A protein and the small-molecule ligand that binds it are described below.
Small molecule (SMILES): CC(=O)N[C@@H]1[C@@H](O)[C@@H](O)[C@@H](CO)O[C@@H]1O

Sequence of chain 1.A:
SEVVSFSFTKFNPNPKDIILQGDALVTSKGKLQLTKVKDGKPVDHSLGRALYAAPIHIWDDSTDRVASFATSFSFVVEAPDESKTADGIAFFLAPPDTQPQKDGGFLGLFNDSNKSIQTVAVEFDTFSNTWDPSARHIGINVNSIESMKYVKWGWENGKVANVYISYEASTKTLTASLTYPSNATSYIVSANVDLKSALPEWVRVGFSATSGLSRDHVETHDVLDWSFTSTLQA

Binding-site contacts:
Ligand atom O7 contacts residue LEU215 of chain 1.A at 3.5 Å.
Ligand atom C5 contacts residue SER1 of chain 1.L at 2.8 Å.
Ligand atom O5 contacts residue SER1 of chain 1.L at 2.3 Å (h-bond).
Ligand atom O4 contacts residue ASP89 of chain 1.A at 2.5 Å (salt-bridge).
Ligand atom O6 contacts residue SER216 of chain 1.A at 2.8 Å (h-bond).
Ligand atom C2 contacts residue SO41 of chain 1.F at 3.9 Å.
Ligand atom O3 contacts residue ASN131 of chain 1.A at 3.0 Å (h-bond).
Ligand atom C1 contacts residue SO41 of chain 1.F at 4.0 Å.
Ligand atom O3 contacts residue GLY106 of chain 1.A at 3.6 Å.
Ligand atom C3 contacts residue SO41 of chain 1.F at 3.9 Å.
Ligand atom C4 contacts residue PHE129 of chain 1.A at 3.5 Å (hydrophobic).
Ligand atom C3 contacts residue PHE129 of chain 1.A at 3.6 Å (hydrophobic).
Ligand atom C4 contacts residue SER1 of chain 1.L at 3.4 Å.
Ligand atom C5 contacts residue PHE129 of chain 1.A at 3.6 Å (hydrophobic).
Ligand atom C3 contacts residue ASP89 of chain 1.A at 3.5 Å.
Ligand atom N2 contacts residue SER1 of chain 1.L at 2.8 Å (h-bond).
Ligand atom C1 contacts residue SER1 of chain 1.L at 1.4 Å.
Ligand atom O4 contacts residue LEU215 of chain 1.A at 3.3 Å (h-bond).
Ligand atom O7 contacts residue GLY107 of chain 1.A at 2.9 Å (h-bond).
Ligand atom C2 contacts residue LEU215 of chain 1.A at 3.8 Å (hydrophobic).
Ligand atom C2 contacts residue SER1 of chain 1.L at 2.4 Å.
Ligand atom O4 contacts residue ALA88 of chain 1.A at 3.7 Å.
Ligand atom O4 contacts residue GLY214 of chain 1.A at 3.4 Å.
Ligand atom C6 contacts residue HIS219 of chain 1.A at 3.5 Å.
Ligand atom C7 contacts residue ASN131 of chain 1.A at 3.9 Å.
Ligand atom O3 contacts residue GLY107 of chain 1.A at 2.7 Å (h-bond).
Ligand atom O3 contacts residue ASP89 of chain 1.A at 2.6 Å (salt-bridge).
Ligand atom O5 contacts residue LEU215 of chain 1.A at 3.8 Å.
Ligand atom O7 contacts residue GLY106 of chain 1.A at 3.5 Å.
Ligand atom C3 contacts residue ASN131 of chain 1.A at 3.2 Å.
Ligand atom C6 contacts residue SER216 of chain 1.A at 3.8 Å.
Ligand atom C6 contacts residue PHE129 of chain 1.A at 3.9 Å (hydrophobic).
Ligand atom C8 contacts residue TRP133 of chain 1.A at 3.9 Å (hydrophobic).
Ligand atom N2 contacts residue ASN131 of chain 1.A at 3.6 Å.
Ligand atom C4 contacts residue ASP89 of chain 1.A at 3.4 Å.
Ligand atom O7 contacts residue ASP105 of chain 1.A at 3.9 Å.
Ligand atom C7 contacts residue GLY107 of chain 1.A at 3.6 Å.
Ligand atom N2 contacts residue SO41 of chain 1.F at 3.3 Å (h-bond).
Ligand atom C3 contacts residue SER1 of chain 1.L at 3.0 Å.
Ligand atom O6 contacts residue HIS219 of chain 1.A at 3.4 Å (h-bond).